Binding-site contacts:
Ligand atom NE contacts residue HIS132 of chain 1.T at 4.3 Å.
Ligand atom CA contacts residue ARG70 of chain 1.G at 3.9 Å.
Ligand atom C contacts residue ARG70 of chain 1.G at 3.2 Å.
Ligand atom NH1 contacts residue HIS132 of chain 1.T at 3.0 Å (h-bond).
Ligand atom NH2 contacts residue HIS132 of chain 1.T at 3.1 Å (h-bond).
Ligand atom CZ contacts residue HIS132 of chain 1.T at 3.2 Å.
Ligand atom O contacts residue ARG70 of chain 1.G at 2.9 Å (salt-bridge).
Ligand atom NH1 contacts residue GLY133 of chain 1.T at 3.9 Å.
Ligand atom NH1 contacts residue ARG134 of chain 1.T at 4.1 Å.
Ligand atom NH2 contacts residue GLY133 of chain 1.T at 3.5 Å (h-bond).
Ligand atom CZ contacts residue GLY133 of chain 1.T at 4.2 Å.

A protein and the small-molecule ligand that binds it are described below.
Small molecule (SMILES): NCC(=O)N[C@@H](CCCN=C(N)N)C(=O)NCC(=O)N[C@@H](CCCN=C(N)N)C(=O)NCC(=O)N[C@@H](CCCN=C(N)N)C(=O)NCC(=O)N[C@@H](CCCN=C(N)N)C(=O)NCC(=O)N[C@@H](CCCN=C(N)N)C(=O)NCC=O

Sequence of chain 1.G:
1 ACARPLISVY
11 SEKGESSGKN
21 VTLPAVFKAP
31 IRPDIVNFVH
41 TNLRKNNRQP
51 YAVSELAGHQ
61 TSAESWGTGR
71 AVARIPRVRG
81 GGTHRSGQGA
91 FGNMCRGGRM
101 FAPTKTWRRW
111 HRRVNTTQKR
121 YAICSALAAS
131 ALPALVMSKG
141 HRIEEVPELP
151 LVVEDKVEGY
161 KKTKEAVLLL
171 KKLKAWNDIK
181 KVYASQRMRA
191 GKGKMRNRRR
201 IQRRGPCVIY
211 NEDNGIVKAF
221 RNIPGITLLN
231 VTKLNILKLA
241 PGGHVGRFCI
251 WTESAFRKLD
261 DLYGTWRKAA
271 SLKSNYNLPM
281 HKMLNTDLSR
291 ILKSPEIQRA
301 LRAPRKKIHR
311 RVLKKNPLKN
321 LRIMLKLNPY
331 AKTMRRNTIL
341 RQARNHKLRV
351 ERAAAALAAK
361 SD

Sequence of chain 1.T:
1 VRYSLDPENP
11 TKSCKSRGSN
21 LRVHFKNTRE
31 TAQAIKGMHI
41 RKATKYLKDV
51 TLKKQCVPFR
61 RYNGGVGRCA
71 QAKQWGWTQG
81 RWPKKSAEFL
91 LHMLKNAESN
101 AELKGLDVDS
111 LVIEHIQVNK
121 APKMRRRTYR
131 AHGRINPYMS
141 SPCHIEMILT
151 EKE